Sequence of chain 1.A:
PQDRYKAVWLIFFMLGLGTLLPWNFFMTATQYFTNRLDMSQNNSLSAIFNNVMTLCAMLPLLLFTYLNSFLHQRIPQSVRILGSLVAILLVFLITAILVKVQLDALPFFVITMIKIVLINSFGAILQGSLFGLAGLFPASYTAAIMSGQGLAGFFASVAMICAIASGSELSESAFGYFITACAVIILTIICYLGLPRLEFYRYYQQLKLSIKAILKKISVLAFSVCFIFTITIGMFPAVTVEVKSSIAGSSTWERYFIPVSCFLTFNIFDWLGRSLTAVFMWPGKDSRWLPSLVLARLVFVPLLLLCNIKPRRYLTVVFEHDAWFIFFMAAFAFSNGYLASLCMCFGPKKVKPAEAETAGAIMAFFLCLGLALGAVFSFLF

Binding-site contacts:
Ligand atom O42 contacts residue MET34 of chain 1.A at 3.7 Å.
Ligand atom O31 contacts residue MET192 of chain 1.A at 3.8 Å.
Ligand atom C30 contacts residue PHE303 of chain 1.A at 3.8 Å (hydrophobic).
Ligand atom C33 contacts residue PHE303 of chain 1.A at 3.7 Å (hydrophobic).
Ligand atom O42 contacts residue PHE276 of chain 1.A at 3.5 Å.
Ligand atom O02 contacts residue LEU93 of chain 1.A at 3.7 Å.
Ligand atom C10 contacts residue LEU407 of chain 1.A at 3.7 Å (hydrophobic).
Ligand atom C30 contacts residue MET34 of chain 1.A at 3.7 Å (hydrophobic).
Ligand atom C41 contacts residue ASN31 of chain 1.A at 3.5 Å.
Ligand atom C20 contacts residue THR86 of chain 1.A at 3.6 Å.
Ligand atom C27 contacts residue THR37 of chain 1.A at 3.8 Å.
Ligand atom O31 contacts residue THR35 of chain 1.A at 3.6 Å.
Ligand atom O40 contacts residue ASN307 of chain 1.A at 3.3 Å (h-bond).
Ligand atom C27 contacts residue MET34 of chain 1.A at 3.8 Å (hydrophobic).
Ligand atom C41 contacts residue ASN307 of chain 1.A at 3.2 Å.
Ligand atom C32 contacts residue PHE303 of chain 1.A at 3.3 Å (hydrophobic).
Ligand atom O14 contacts residue MET34 of chain 1.A at 3.5 Å (h-bond).
Ligand atom O31 contacts residue MET34 of chain 1.A at 3.2 Å (h-bond).
Ligand atom C28 contacts residue MET34 of chain 1.A at 3.5 Å (hydrophobic).
Ligand atom O02 contacts residue LEU27 of chain 1.A at 3.7 Å.
Ligand atom C43 contacts residue MET34 of chain 1.A at 3.7 Å (hydrophobic).
Ligand atom O14 contacts residue TRP30 of chain 1.A at 2.8 Å (h-bond).
Ligand atom C04 contacts residue TRP30 of chain 1.A at 3.8 Å (hydrophobic).
Ligand atom C10 contacts residue GLN159 of chain 1.A at 3.2 Å.
Ligand atom O09 contacts residue LEU27 of chain 1.A at 3.6 Å.
Ligand atom C03 contacts residue LEU27 of chain 1.A at 3.5 Å (hydrophobic).
Ligand atom C39 contacts residue SER189 of chain 1.A at 3.7 Å.
Ligand atom C13 contacts residue TRP30 of chain 1.A at 3.7 Å (hydrophobic).
Ligand atom C36 contacts residue PHE303 of chain 1.A at 3.6 Å (hydrophobic).
Ligand atom C01 contacts residue LEU93 of chain 1.A at 3.7 Å (hydrophobic).
Ligand atom C01 contacts residue GLN159 of chain 1.A at 3.6 Å.
Ligand atom O02 contacts residue GLN159 of chain 1.A at 3.1 Å (h-bond).
Ligand atom C28 contacts residue THR37 of chain 1.A at 3.7 Å.
Ligand atom C16 contacts residue ILE273 of chain 1.A at 3.8 Å (hydrophobic).
Ligand atom C37 contacts residue PHE303 of chain 1.A at 3.3 Å (hydrophobic).
Ligand atom C37 contacts residue THR35 of chain 1.A at 3.5 Å.
Ligand atom O38 contacts residue ASN307 of chain 1.A at 3.2 Å (h-bond).
Ligand atom O09 contacts residue GLN159 of chain 1.A at 3.1 Å (h-bond).
Ligand atom C08 contacts residue LEU27 of chain 1.A at 3.4 Å (hydrophobic).
Ligand atom C39 contacts residue THR35 of chain 1.A at 3.3 Å.

This protein binds this small molecule.
Small molecule (SMILES): COc1cc(C(=O)OCCCN2CCCN(CCCOC(=O)c3cc(OC)c(OC)c(OC)c3)CC2)cc(OC)c1OC